Sequence of chain 2.G:
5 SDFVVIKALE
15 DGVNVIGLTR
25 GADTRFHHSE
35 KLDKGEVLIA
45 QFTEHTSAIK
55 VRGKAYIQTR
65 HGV

Binding-site contacts:
Ligand atom CH2 contacts residue VAL19 of chain 2.G at 3.6 Å (hydrophobic).
Ligand atom NE1 contacts residue GLN45 of chain 2.G at 3.3 Å (h-bond).
Ligand atom C contacts residue THR47 of chain 2.G at 4.1 Å.
Ligand atom CZ2 contacts residue ALA44 of chain 2.G at 4.1 Å (hydrophobic).
Ligand atom NE1 contacts residue ALA44 of chain 2.G at 3.5 Å.
Ligand atom CG contacts residue THR50 of chain 2.G at 4.2 Å.
Ligand atom O contacts residue SER51 of chain 2.F at 3.5 Å (h-bond).
Ligand atom CZ3 contacts residue HIS32 of chain 2.G at 3.4 Å.
Ligand atom CH2 contacts residue GLY21 of chain 2.G at 3.6 Å.
Ligand atom N contacts residue THR50 of chain 2.G at 2.6 Å (h-bond).
Ligand atom N contacts residue HIS31 of chain 2.G at 4.1 Å.
Ligand atom CD1 contacts residue GLN45 of chain 2.G at 3.2 Å.
Ligand atom O contacts residue THR47 of chain 2.G at 3.8 Å.
Ligand atom CZ3 contacts residue GLY21 of chain 2.G at 3.8 Å.
Ligand atom OXT contacts residue ASP27 of chain 2.F at 4.0 Å.
Ligand atom CZ2 contacts residue VAL19 of chain 2.G at 4.0 Å (hydrophobic).
Ligand atom CZ3 contacts residue VAL19 of chain 2.G at 4.0 Å (hydrophobic).
Ligand atom OXT contacts residue THR28 of chain 2.F at 3.1 Å (h-bond).
Ligand atom CA contacts residue THR47 of chain 2.G at 3.4 Å.
Ligand atom OXT contacts residue GLY25 of chain 2.F at 3.0 Å (h-bond).
Ligand atom CH2 contacts residue ILE20 of chain 2.G at 4.0 Å (hydrophobic).
Ligand atom O contacts residue THR23 of chain 2.F at 3.4 Å (h-bond).
Ligand atom N contacts residue THR47 of chain 2.G at 2.7 Å (h-bond).
Ligand atom CA contacts residue SER51 of chain 2.F at 3.5 Å.
Ligand atom C contacts residue THR28 of chain 2.F at 4.2 Å.
Ligand atom CB contacts residue THR28 of chain 2.F at 4.0 Å.
Ligand atom CE2 contacts residue ALA44 of chain 2.G at 3.9 Å (hydrophobic).
Ligand atom CE3 contacts residue HIS32 of chain 2.G at 3.0 Å.
Ligand atom CZ2 contacts residue ILE53 of chain 2.G at 3.5 Å (hydrophobic).
Ligand atom OXT contacts residue THR23 of chain 2.F at 2.5 Å (h-bond).
Ligand atom C contacts residue SER51 of chain 2.F at 3.5 Å.
Ligand atom O contacts residue GLY25 of chain 2.F at 2.5 Å (h-bond).
Ligand atom O contacts residue ARG24 of chain 2.F at 3.2 Å.
Ligand atom OXT contacts residue ARG24 of chain 2.F at 4.1 Å.
Ligand atom C contacts residue ARG24 of chain 2.F at 3.9 Å.
Ligand atom CA contacts residue THR50 of chain 2.G at 4.0 Å.
Ligand atom C contacts residue GLY25 of chain 2.F at 3.2 Å.
Ligand atom C contacts residue THR23 of chain 2.F at 3.2 Å.
Ligand atom NE1 contacts residue ILE53 of chain 2.G at 3.9 Å.
Ligand atom CE2 contacts residue ILE53 of chain 2.G at 4.2 Å (hydrophobic).

Sequence of chain 2.F:
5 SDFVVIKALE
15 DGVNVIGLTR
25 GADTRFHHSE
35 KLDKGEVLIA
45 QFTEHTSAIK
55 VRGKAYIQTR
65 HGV

A protein and the small-molecule ligand that binds it are described below.
Small molecule (SMILES): N[C@@H](Cc1c[nH]c2ccccc12)C(=O)O